A small-molecule ligand and the protein it binds are described below.
Small molecule (SMILES): CC(=O)N[C@@H]1[C@@H](O)[C@H](O)[C@@H](CO)O[C@H]1O

Sequence of chain 1.A:
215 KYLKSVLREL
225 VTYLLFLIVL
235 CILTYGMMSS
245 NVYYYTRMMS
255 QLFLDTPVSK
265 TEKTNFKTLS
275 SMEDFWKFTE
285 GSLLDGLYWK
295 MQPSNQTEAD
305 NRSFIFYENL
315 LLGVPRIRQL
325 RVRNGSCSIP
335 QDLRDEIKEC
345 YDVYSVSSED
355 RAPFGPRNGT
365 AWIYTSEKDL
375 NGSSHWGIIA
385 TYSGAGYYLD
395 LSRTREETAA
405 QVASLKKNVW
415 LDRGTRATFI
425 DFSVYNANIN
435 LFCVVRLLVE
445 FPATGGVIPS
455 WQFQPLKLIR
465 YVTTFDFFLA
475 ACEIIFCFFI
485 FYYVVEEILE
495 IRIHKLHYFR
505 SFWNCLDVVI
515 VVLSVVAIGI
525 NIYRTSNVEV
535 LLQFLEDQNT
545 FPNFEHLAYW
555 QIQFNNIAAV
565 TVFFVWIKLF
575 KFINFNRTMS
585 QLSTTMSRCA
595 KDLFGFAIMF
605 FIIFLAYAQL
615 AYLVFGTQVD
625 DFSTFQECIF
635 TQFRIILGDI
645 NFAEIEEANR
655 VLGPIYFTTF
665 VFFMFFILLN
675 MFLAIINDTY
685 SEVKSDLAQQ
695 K

Binding-site contacts:
Ligand atom O5 contacts residue ASN362 of chain 1.A at 2.5 Å (h-bond).
Ligand atom C3 contacts residue ASN362 of chain 1.A at 4.0 Å.
Ligand atom C2 contacts residue ASN362 of chain 1.A at 2.8 Å.
Ligand atom C7 contacts residue PRO360 of chain 1.A at 3.7 Å (hydrophobic).
Ligand atom C5 contacts residue ASN362 of chain 1.A at 3.7 Å.
Ligand atom C8 contacts residue ASN362 of chain 1.A at 3.9 Å.
Ligand atom O3 contacts residue ASN412 of chain 1.A at 4.3 Å.
Ligand atom C4 contacts residue ASN362 of chain 1.A at 4.4 Å.
Ligand atom C8 contacts residue PRO360 of chain 1.A at 2.5 Å (hydrophobic).
Ligand atom C8 contacts residue ARG361 of chain 1.A at 3.6 Å.
Ligand atom C1 contacts residue ASN362 of chain 1.A at 1.6 Å.
Ligand atom C7 contacts residue ASN362 of chain 1.A at 3.8 Å.
Ligand atom O7 contacts residue PRO360 of chain 1.A at 4.0 Å.
Ligand atom N2 contacts residue ASN362 of chain 1.A at 2.8 Å.